This small molecule binds to this protein.
Small molecule (SMILES): O=C(O)CCCC(=O)O

Binding-site contacts:
Ligand atom C2 contacts residue PHE84 of chain 1.D at 3.6 Å (hydrophobic).
Ligand atom C1 contacts residue ILE173 of chain 1.E at 3.6 Å (hydrophobic).
Ligand atom O2 contacts residue ARG147 of chain 1.D at 2.9 Å (salt-bridge).
Ligand atom O1 contacts residue ARG119 of chain 1.E at 2.8 Å (salt-bridge).
Ligand atom O2 contacts residue ARG119 of chain 1.E at 4.1 Å.
Ligand atom C1 contacts residue ARG119 of chain 1.E at 4.1 Å.
Ligand atom O2 contacts residue ILE173 of chain 1.E at 3.9 Å.
Ligand atom O1 contacts residue GLU223 of chain 1.E at 3.4 Å (salt-bridge).
Ligand atom C4 contacts residue GLU223 of chain 1.E at 4.5 Å.
Ligand atom O3 contacts residue LYS225 of chain 1.E at 4.3 Å.
Ligand atom C1 contacts residue PHE84 of chain 1.D at 3.6 Å (hydrophobic).
Ligand atom C5 contacts residue VAL121 of chain 1.E at 4.2 Å (hydrophobic).
Ligand atom O2 contacts residue PHE84 of chain 1.D at 4.3 Å.
Ligand atom O1 contacts residue PHE84 of chain 1.D at 3.5 Å.
Ligand atom C1 contacts residue ARG147 of chain 1.D at 4.1 Å.
Ligand atom O4 contacts residue ILE67 of chain 1.D at 4.2 Å.
Ligand atom C5 contacts residue PHE216 of chain 1.E at 4.5 Å (hydrophobic).
Ligand atom C4 contacts residue ILE173 of chain 1.E at 3.8 Å (hydrophobic).
Ligand atom C5 contacts residue LEU218 of chain 1.E at 4.5 Å (hydrophobic).
Ligand atom O4 contacts residue TYR65 of chain 1.D at 3.9 Å.
Ligand atom O3 contacts residue PHE216 of chain 1.E at 4.0 Å.
Ligand atom C3 contacts residue ILE173 of chain 1.E at 4.1 Å (hydrophobic).
Ligand atom C4 contacts residue PHE216 of chain 1.E at 4.2 Å (hydrophobic).
Ligand atom C1 contacts residue GLU223 of chain 1.E at 3.9 Å.
Ligand atom O3 contacts residue ILE173 of chain 1.E at 4.2 Å.
Ligand atom C5 contacts residue ASN194 of chain 1.D at 4.2 Å.
Ligand atom O3 contacts residue ASN194 of chain 1.D at 4.1 Å.
Ligand atom C3 contacts residue VAL121 of chain 1.E at 4.2 Å (hydrophobic).
Ligand atom C2 contacts residue ILE173 of chain 1.E at 4.1 Å (hydrophobic).
Ligand atom C1 contacts residue ILE67 of chain 1.D at 4.5 Å (hydrophobic).
Ligand atom O4 contacts residue ASN194 of chain 1.D at 3.4 Å.
Ligand atom C4 contacts residue LEU218 of chain 1.E at 3.8 Å (hydrophobic).
Ligand atom O2 contacts residue ILE67 of chain 1.D at 4.1 Å.
Ligand atom O1 contacts residue ILE173 of chain 1.E at 3.4 Å.
Ligand atom O3 contacts residue VAL121 of chain 1.E at 3.8 Å.
Ligand atom C3 contacts residue ILE67 of chain 1.D at 4.0 Å (hydrophobic).
Ligand atom C2 contacts residue GLU223 of chain 1.E at 3.3 Å.

Sequence of chain 1.D:
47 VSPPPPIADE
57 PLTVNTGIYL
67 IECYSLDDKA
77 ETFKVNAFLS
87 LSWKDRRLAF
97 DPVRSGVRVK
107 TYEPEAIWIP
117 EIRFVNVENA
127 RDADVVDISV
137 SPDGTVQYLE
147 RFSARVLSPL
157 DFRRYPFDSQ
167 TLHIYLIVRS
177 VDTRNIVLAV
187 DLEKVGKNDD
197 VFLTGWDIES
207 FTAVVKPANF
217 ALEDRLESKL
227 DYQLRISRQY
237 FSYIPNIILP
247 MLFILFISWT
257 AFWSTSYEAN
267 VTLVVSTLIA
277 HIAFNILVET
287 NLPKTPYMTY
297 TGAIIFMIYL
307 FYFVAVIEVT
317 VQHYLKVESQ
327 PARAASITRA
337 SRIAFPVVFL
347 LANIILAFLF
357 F

Sequence of chain 1.E:
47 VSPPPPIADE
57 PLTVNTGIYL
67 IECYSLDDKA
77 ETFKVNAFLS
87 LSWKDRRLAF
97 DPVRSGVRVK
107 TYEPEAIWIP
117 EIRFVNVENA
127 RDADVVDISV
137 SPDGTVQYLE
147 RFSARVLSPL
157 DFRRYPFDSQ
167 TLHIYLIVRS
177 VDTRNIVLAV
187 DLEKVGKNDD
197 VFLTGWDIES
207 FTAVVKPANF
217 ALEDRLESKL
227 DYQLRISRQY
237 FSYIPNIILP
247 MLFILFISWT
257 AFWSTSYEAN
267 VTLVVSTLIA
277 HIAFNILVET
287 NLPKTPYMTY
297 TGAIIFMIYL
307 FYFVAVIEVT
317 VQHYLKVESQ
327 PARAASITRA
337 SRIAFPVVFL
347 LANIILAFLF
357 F